Sequence of chain 3.C:
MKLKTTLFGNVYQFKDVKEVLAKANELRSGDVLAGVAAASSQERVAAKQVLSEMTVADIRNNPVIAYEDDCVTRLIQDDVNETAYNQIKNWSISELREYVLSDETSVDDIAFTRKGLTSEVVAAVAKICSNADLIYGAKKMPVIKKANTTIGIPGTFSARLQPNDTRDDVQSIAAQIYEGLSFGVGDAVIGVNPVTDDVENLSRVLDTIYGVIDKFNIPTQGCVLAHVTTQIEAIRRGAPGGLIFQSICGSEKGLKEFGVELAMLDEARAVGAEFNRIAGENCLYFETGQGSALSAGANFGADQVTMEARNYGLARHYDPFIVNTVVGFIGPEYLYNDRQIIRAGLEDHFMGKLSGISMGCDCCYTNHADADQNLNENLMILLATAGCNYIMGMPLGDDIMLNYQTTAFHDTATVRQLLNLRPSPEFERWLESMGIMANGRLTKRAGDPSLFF

A protein and the small-molecule ligand that binds it are described below.
Small molecule (SMILES): C[C@H](N)CO

Binding-site contacts:
Ligand atom C contacts residue GLN162 of chain 3.C at 3.6 Å.
Ligand atom C3 contacts residue TYR404 of chain 3.C at 3.1 Å (hydrophobic).
Ligand atom O contacts residue ASN193 of chain 3.C at 2.9 Å (h-bond).
Ligand atom CA contacts residue ASP362 of chain 3.C at 3.7 Å.
Ligand atom CA contacts residue TYR404 of chain 3.C at 3.9 Å (hydrophobic).
Ligand atom C3 contacts residue GLU287 of chain 3.C at 4.5 Å.
Ligand atom N contacts residue ARG160 of chain 3.C at 3.4 Å (salt-bridge).
Ligand atom C contacts residue ARG160 of chain 3.C at 3.6 Å.
Ligand atom CA contacts residue ARG160 of chain 3.C at 4.0 Å.
Ligand atom N contacts residue GLU287 of chain 3.C at 2.8 Å (salt-bridge).
Ligand atom C3 contacts residue VAL326 of chain 3.C at 3.5 Å (hydrophobic).
Ligand atom C3 contacts residue PHE329 of chain 3.C at 3.2 Å (hydrophobic).
Ligand atom N contacts residue GLN162 of chain 3.C at 2.9 Å (h-bond).
Ligand atom C contacts residue GLU287 of chain 3.C at 3.5 Å.
Ligand atom CA contacts residue VAL326 of chain 3.C at 4.1 Å (hydrophobic).
Ligand atom C3 contacts residue GLN162 of chain 3.C at 4.3 Å.
Ligand atom C3 contacts residue LEU402 of chain 3.C at 3.9 Å (hydrophobic).
Ligand atom O contacts residue ARG160 of chain 3.C at 2.8 Å (salt-bridge).
Ligand atom N contacts residue TYR404 of chain 3.C at 3.6 Å.
Ligand atom N contacts residue MET392 of chain 3.C at 3.6 Å.
Ligand atom O contacts residue LEU225 of chain 3.C at 3.3 Å.
Ligand atom N contacts residue ASP362 of chain 3.C at 2.9 Å (salt-bridge).
Ligand atom O contacts residue GLN162 of chain 3.C at 4.0 Å.
Ligand atom C contacts residue ASN193 of chain 3.C at 3.1 Å.
Ligand atom CA contacts residue GLN162 of chain 3.C at 3.8 Å.
Ligand atom CA contacts residue GLU287 of chain 3.C at 3.2 Å.
Ligand atom N contacts residue VAL326 of chain 3.C at 4.4 Å.
Ligand atom CA contacts residue LEU402 of chain 3.C at 4.4 Å (hydrophobic).
Ligand atom C contacts residue LEU402 of chain 3.C at 3.7 Å (hydrophobic).
Ligand atom C3 contacts residue ASP362 of chain 3.C at 3.4 Å.
Ligand atom O contacts residue GLU287 of chain 3.C at 2.7 Å (salt-bridge).